Binding-site contacts:
Ligand atom O28 contacts residue PRO513 of chain 1.A at 3.5 Å.
Ligand atom N11 contacts residue GLU518 of chain 1.A at 3.6 Å.
Ligand atom N11 contacts residue ASP473 of chain 1.A at 3.2 Å (salt-bridge).
Ligand atom C29 contacts residue TYR394 of chain 1.A at 3.7 Å (hydrophobic).
Ligand atom O28 contacts residue ASN219 of chain 1.A at 2.9 Å (h-bond).
Ligand atom C23 contacts residue PHE484 of chain 1.A at 3.2 Å (hydrophobic).
Ligand atom C13 contacts residue TRP480 of chain 1.A at 3.9 Å (hydrophobic).
Ligand atom C03 contacts residue TYR394 of chain 1.A at 3.6 Å (hydrophobic).
Ligand atom C05 contacts residue TYR394 of chain 1.A at 4.0 Å (hydrophobic).
Ligand atom C16 contacts residue ASN219 of chain 1.A at 4.0 Å.
Ligand atom C32 contacts residue GLU481 of chain 1.A at 3.3 Å.
Ligand atom C10 contacts residue GLU518 of chain 1.A at 4.0 Å.
Ligand atom C36 contacts residue LYS395 of chain 1.A at 3.6 Å.
Ligand atom C17 contacts residue ASN219 of chain 1.A at 3.8 Å.
Ligand atom C25 contacts residue MET301 of chain 1.A at 3.9 Å (hydrophobic).
Ligand atom C04 contacts residue TYR394 of chain 1.A at 3.5 Å (hydrophobic).
Ligand atom C12 contacts residue ASP473 of chain 1.A at 3.2 Å.
Ligand atom C36 contacts residue LEU303 of chain 1.A at 3.9 Å (hydrophobic).
Ligand atom C33 contacts residue GLU481 of chain 1.A at 3.2 Å.
Ligand atom C14 contacts residue ASP473 of chain 1.A at 3.5 Å.
Ligand atom C36 contacts residue MET301 of chain 1.A at 4.0 Å (hydrophobic).
Ligand atom N34 contacts residue LYS395 of chain 1.A at 3.4 Å (salt-bridge).
Ligand atom CL18 contacts residue ASN219 of chain 1.A at 3.0 Å.
Ligand atom C10 contacts residue ASP473 of chain 1.A at 3.4 Å.
Ligand atom C08 contacts residue ASP384 of chain 1.A at 3.8 Å.
Ligand atom C08 contacts residue TYR394 of chain 1.A at 3.5 Å (hydrophobic).
Ligand atom C38 contacts residue ASP382 of chain 1.A at 3.9 Å.
Ligand atom C13 contacts residue ASP473 of chain 1.A at 3.1 Å.
Ligand atom C14 contacts residue TRP480 of chain 1.A at 3.5 Å (hydrophobic).
Ligand atom C33 contacts residue LYS395 of chain 1.A at 3.9 Å.
Ligand atom C09 contacts residue ASP384 of chain 1.A at 3.9 Å.
Ligand atom C15 contacts residue ASN219 of chain 1.A at 3.7 Å.
Ligand atom C38 contacts residue TYR394 of chain 1.A at 3.6 Å (hydrophobic).
Ligand atom C12 contacts residue CLR1 of chain 1.G at 3.5 Å.
Ligand atom C13 contacts residue GLU518 of chain 1.A at 3.1 Å.
Ligand atom C24 contacts residue PHE484 of chain 1.A at 3.9 Å (hydrophobic).
Ligand atom C35 contacts residue LYS395 of chain 1.A at 3.6 Å.
Ligand atom C37 contacts residue MET301 of chain 1.A at 3.8 Å (hydrophobic).
Ligand atom C21 contacts residue PHE484 of chain 1.A at 3.6 Å (hydrophobic).
Ligand atom C09 contacts residue TYR394 of chain 1.A at 3.6 Å (hydrophobic).

A protein and the small-molecule ligand that binds it are described below.
Small molecule (SMILES): CNC1CCC(N(Cc2cccc(-c3ccncc3)c2)C(=O)c2sc3ccccc3c2Cl)CC1

Sequence of chain 1.A:
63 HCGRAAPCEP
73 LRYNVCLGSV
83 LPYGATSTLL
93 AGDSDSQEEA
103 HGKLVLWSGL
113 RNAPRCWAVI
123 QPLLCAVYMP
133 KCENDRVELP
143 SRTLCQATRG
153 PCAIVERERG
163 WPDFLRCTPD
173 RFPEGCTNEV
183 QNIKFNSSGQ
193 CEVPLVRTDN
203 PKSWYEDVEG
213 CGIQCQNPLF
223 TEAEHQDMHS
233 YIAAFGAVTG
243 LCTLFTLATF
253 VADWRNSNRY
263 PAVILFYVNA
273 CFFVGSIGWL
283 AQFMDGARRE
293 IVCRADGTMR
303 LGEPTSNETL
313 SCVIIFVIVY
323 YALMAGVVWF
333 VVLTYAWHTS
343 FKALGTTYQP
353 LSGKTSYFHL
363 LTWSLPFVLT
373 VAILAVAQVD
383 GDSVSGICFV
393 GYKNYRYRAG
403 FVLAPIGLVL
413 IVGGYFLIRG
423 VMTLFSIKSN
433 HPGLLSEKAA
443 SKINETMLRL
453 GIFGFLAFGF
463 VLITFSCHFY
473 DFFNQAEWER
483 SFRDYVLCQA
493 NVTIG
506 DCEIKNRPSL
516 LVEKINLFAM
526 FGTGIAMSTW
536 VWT